Binding-site contacts:
Ligand atom O7 contacts residue ASN12 of chain 3.F at 3.7 Å.
Ligand atom C2 contacts residue ASN12 of chain 3.F at 3.2 Å.
Ligand atom C5 contacts residue ASN12 of chain 3.F at 4.1 Å.
Ligand atom C1 contacts residue ASN12 of chain 3.F at 2.1 Å.
Ligand atom C7 contacts residue ASN12 of chain 3.F at 3.9 Å.
Ligand atom O5 contacts residue ASN12 of chain 3.F at 2.7 Å (h-bond).
Ligand atom N2 contacts residue ASN12 of chain 3.F at 3.8 Å.

The protein below binds the small molecule below.
Small molecule (SMILES): CC(=O)N[C@H]1[C@H](O[C@H]2[C@H](O)[C@@H](NC(C)=O)CO[C@@H]2CO)O[C@H](CO)[C@@H](O)[C@@H]1O

Sequence of chain 3.F:
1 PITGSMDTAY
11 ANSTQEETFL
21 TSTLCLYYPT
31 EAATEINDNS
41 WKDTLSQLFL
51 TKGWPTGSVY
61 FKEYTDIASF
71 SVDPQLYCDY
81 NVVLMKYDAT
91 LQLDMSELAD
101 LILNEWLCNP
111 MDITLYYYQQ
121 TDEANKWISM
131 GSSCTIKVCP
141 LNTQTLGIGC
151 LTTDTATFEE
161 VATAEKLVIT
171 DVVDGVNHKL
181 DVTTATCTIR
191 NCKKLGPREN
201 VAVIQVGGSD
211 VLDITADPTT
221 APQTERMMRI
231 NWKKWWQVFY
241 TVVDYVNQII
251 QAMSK